Binding-site contacts:
Ligand atom C7 contacts residue ASN94 of chain 1.H at 3.3 Å.
Ligand atom N2 contacts residue ASN94 of chain 1.H at 2.8 Å (h-bond).
Ligand atom O5 contacts residue THR388 of chain 1.H at 4.1 Å.
Ligand atom C8 contacts residue ASN94 of chain 1.H at 3.9 Å.
Ligand atom C8 contacts residue ALA92 of chain 1.H at 3.7 Å (hydrophobic).
Ligand atom O5 contacts residue ASN94 of chain 1.H at 2.4 Å (h-bond).
Ligand atom O7 contacts residue ASN94 of chain 1.H at 3.5 Å (h-bond).
Ligand atom C3 contacts residue ASN94 of chain 1.H at 3.7 Å.
Ligand atom C5 contacts residue ASN94 of chain 1.H at 3.6 Å.
Ligand atom C2 contacts residue ASN94 of chain 1.H at 2.3 Å.
Ligand atom C4 contacts residue ASN94 of chain 1.H at 4.1 Å.
Ligand atom C1 contacts residue ASN94 of chain 1.H at 1.4 Å.

A protein and the small-molecule ligand that binds it are described below.
Small molecule (SMILES): CC(=O)N[C@@H]1[C@@H](O)[C@H](O)[C@@H](CO)O[C@H]1O

Sequence of chain 1.H:
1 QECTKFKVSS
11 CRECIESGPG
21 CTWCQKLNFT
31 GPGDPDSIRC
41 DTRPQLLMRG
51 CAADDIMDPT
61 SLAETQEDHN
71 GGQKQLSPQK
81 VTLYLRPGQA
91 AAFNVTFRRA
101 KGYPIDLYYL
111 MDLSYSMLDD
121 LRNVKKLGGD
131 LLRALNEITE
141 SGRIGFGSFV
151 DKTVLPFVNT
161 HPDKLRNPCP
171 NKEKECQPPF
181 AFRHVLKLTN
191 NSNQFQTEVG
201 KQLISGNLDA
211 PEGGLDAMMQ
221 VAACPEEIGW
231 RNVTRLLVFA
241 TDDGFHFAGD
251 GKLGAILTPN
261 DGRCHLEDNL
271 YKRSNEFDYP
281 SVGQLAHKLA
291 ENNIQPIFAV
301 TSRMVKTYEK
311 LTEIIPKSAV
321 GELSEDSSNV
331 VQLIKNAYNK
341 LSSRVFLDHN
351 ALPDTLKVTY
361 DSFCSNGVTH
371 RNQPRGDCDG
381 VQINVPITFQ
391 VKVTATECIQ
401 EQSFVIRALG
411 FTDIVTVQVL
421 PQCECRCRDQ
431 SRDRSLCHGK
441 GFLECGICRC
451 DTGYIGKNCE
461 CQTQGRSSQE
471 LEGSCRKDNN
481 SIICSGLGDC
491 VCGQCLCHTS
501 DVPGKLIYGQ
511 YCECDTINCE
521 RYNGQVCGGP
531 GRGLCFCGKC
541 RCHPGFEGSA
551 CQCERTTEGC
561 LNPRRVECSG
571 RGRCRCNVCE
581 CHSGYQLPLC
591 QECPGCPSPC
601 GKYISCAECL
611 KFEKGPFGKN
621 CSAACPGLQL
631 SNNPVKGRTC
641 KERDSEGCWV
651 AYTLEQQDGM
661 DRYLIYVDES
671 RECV